Binding-site contacts:
Ligand atom C7 contacts residue ASN73 of chain 1.A at 3.5 Å.
Ligand atom N2 contacts residue ASN73 of chain 1.A at 2.9 Å (h-bond).
Ligand atom O5 contacts residue ASN73 of chain 1.A at 2.4 Å (h-bond).
Ligand atom C1 contacts residue ASN73 of chain 1.A at 1.4 Å.
Ligand atom C3 contacts residue ASN73 of chain 1.A at 3.8 Å.
Ligand atom C4 contacts residue ASN73 of chain 1.A at 4.2 Å.
Ligand atom C5 contacts residue ASN73 of chain 1.A at 3.7 Å.
Ligand atom C8 contacts residue ASN72 of chain 1.A at 3.7 Å.
Ligand atom O7 contacts residue ASN73 of chain 1.A at 3.7 Å.
Ligand atom C2 contacts residue ASN73 of chain 1.A at 2.5 Å.

Sequence of chain 1.A:
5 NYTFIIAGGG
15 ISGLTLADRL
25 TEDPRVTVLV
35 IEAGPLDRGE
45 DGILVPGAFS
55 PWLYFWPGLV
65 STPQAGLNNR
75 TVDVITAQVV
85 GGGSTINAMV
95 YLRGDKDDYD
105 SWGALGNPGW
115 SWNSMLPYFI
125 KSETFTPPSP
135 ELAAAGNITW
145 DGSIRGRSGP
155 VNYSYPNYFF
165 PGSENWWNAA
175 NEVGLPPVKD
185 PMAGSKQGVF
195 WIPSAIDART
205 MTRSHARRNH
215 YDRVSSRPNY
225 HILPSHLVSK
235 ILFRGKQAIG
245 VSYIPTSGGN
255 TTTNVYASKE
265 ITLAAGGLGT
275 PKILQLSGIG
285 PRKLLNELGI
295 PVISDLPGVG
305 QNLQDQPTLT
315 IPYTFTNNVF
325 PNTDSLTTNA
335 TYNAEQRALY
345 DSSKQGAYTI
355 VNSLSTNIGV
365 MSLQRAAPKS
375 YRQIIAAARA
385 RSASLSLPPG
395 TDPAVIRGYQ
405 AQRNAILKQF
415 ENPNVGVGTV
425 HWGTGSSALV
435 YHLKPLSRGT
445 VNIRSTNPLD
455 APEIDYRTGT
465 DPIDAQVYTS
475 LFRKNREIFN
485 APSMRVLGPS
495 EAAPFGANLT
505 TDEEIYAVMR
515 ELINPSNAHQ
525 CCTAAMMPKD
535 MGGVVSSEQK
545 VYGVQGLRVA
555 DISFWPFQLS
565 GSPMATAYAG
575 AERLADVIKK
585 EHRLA

A small-molecule ligand and the protein it binds are described below.
Small molecule (SMILES): CC(=O)N[C@@H]1[C@@H](O)[C@H](O)[C@@H](CO)O[C@H]1O